This small molecule binds to this protein.
Small molecule (SMILES): CO[C@@H]1[C@@H](O)[C@H](C)O[C@@H](O[C@H]2[C@@H](O[C@@H]3CO[C@@H](O[C@H]4[C@@H](O[C@H]5O[C@H](C)[C@@H](O)[C@H](O[C@H]6O[C@H](CO)[C@@H](O)[C@H](O)[C@@H]6O)[C@@H]5O)[C@H](O[C@H]5O[C@H](CO)[C@H](O)[C@H](O)[C@H]5O)[C@H](O[C@H]5[C@H](O[C@@H]6OC[C@@H](O)[C@H](O)[C@H]6O)[C@@H](CO)OC[C@@H]5O)O[C@H]4C)[C@H](O)[C@H]3O)O[C@@H](C)[C@H](O)[C@H]2O)[C@@H]1OC

Binding-site contacts:
Ligand atom C1 contacts residue GLY288 of chain 1.B at 4.3 Å.
Ligand atom O2 contacts residue ASN279 of chain 1.B at 2.9 Å (h-bond).
Ligand atom O5 contacts residue GLY288 of chain 1.B at 4.2 Å.
Ligand atom C1 contacts residue ASN279 of chain 1.B at 1.4 Å.
Ligand atom O2 contacts residue ALA290 of chain 1.B at 4.3 Å.
Ligand atom O5 contacts residue THR289 of chain 1.B at 4.2 Å.
Ligand atom C6 contacts residue GLY288 of chain 1.B at 4.4 Å.
Ligand atom C2 contacts residue ALA292 of chain 1.B at 4.3 Å (hydrophobic).
Ligand atom C4 contacts residue THR390 of chain 1.B at 3.9 Å.
Ligand atom C2 contacts residue THR390 of chain 1.B at 3.5 Å.
Ligand atom C6 contacts residue 7CV5 of chain 3.H at 3.3 Å.
Ligand atom C6 contacts residue ALA290 of chain 1.B at 3.6 Å (hydrophobic).
Ligand atom O3 contacts residue THR390 of chain 1.B at 2.9 Å (h-bond).
Ligand atom O5 contacts residue PRO392 of chain 1.B at 3.6 Å.
Ligand atom O4 contacts residue FUC2 of chain 1.J at 3.4 Å.
Ligand atom O6 contacts residue PRO392 of chain 1.B at 3.6 Å.
Ligand atom O6 contacts residue ALA292 of chain 1.B at 4.3 Å.
Ligand atom C3 contacts residue ASN279 of chain 1.B at 3.7 Å.
Ligand atom O6 contacts residue 7CV5 of chain 3.H at 2.8 Å (h-bond).
Ligand atom C3 contacts residue 7CV5 of chain 3.H at 4.0 Å.
Ligand atom C2 contacts residue ASN279 of chain 1.B at 2.3 Å.
Ligand atom O2 contacts residue ALA292 of chain 1.B at 3.6 Å.
Ligand atom C5 contacts residue GLY288 of chain 1.B at 4.1 Å.
Ligand atom C1 contacts residue 7CV5 of chain 3.H at 4.0 Å.
Ligand atom O5 contacts residue ALA290 of chain 1.B at 3.9 Å.
Ligand atom C1 contacts residue ALA292 of chain 1.B at 3.9 Å (hydrophobic).
Ligand atom C2 contacts residue 7CV5 of chain 3.H at 4.2 Å.
Ligand atom C5 contacts residue ASN279 of chain 1.B at 3.6 Å.
Ligand atom C4 contacts residue ASN279 of chain 1.B at 4.0 Å.
Ligand atom C1 contacts residue THR390 of chain 1.B at 3.7 Å.
Ligand atom C3 contacts residue THR289 of chain 1.B at 4.2 Å.
Ligand atom C3 contacts residue THR390 of chain 1.B at 3.7 Å.
Ligand atom C6 contacts residue ALA292 of chain 1.B at 4.4 Å (hydrophobic).
Ligand atom O5 contacts residue THR390 of chain 1.B at 4.1 Å.
Ligand atom O6 contacts residue GLY288 of chain 1.B at 3.6 Å.
Ligand atom O2 contacts residue 7CV5 of chain 3.H at 3.8 Å.
Ligand atom O2 contacts residue THR390 of chain 1.B at 3.9 Å.
Ligand atom O5 contacts residue ASN279 of chain 1.B at 2.3 Å (h-bond).
Ligand atom C6 contacts residue PRO392 of chain 1.B at 4.0 Å (hydrophobic).
Ligand atom C1 contacts residue PRO392 of chain 1.B at 4.4 Å (hydrophobic).

Sequence of chain 1.B:
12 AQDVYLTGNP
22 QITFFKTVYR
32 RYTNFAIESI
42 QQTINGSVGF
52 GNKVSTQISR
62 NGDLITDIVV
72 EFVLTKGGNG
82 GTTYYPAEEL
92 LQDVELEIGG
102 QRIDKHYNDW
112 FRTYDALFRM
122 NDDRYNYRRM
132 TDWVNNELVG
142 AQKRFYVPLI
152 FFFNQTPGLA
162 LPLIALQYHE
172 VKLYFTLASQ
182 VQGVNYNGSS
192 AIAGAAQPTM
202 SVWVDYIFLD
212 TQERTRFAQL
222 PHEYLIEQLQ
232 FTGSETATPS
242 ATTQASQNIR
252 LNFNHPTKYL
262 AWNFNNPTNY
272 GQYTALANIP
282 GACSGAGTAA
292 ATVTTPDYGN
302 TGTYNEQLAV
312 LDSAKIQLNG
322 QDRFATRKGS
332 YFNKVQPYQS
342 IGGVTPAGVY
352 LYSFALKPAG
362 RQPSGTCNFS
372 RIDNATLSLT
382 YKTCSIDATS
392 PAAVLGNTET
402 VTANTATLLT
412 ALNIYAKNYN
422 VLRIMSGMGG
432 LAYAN